Binding-site contacts:
Ligand atom O7 contacts residue ASN133 of chain 1.C at 3.6 Å.
Ligand atom C8 contacts residue VAL131 of chain 1.C at 4.0 Å (hydrophobic).
Ligand atom C1 contacts residue TYR162 of chain 1.C at 4.2 Å (hydrophobic).
Ligand atom C1 contacts residue ASN145 of chain 1.C at 1.5 Å.
Ligand atom C8 contacts residue ASP317 of chain 1.C at 3.8 Å.
Ligand atom C8 contacts residue TYR162 of chain 1.C at 4.4 Å (hydrophobic).
Ligand atom C5 contacts residue ASN145 of chain 1.C at 3.8 Å.
Ligand atom O7 contacts residue ASN145 of chain 1.C at 3.5 Å (h-bond).
Ligand atom C7 contacts residue TYR162 of chain 1.C at 4.2 Å (hydrophobic).
Ligand atom C2 contacts residue ASN145 of chain 1.C at 2.5 Å.
Ligand atom C7 contacts residue ASN133 of chain 1.C at 4.3 Å.
Ligand atom C3 contacts residue TYR162 of chain 1.C at 4.2 Å (hydrophobic).
Ligand atom O4 contacts residue TYR162 of chain 1.C at 3.9 Å.
Ligand atom O7 contacts residue TYR162 of chain 1.C at 3.5 Å (h-bond).
Ligand atom C3 contacts residue ASN145 of chain 1.C at 3.9 Å.
Ligand atom O5 contacts residue ASN145 of chain 1.C at 2.5 Å (h-bond).
Ligand atom C8 contacts residue LEU164 of chain 1.C at 4.0 Å (hydrophobic).
Ligand atom C4 contacts residue ASN145 of chain 1.C at 4.4 Å.
Ligand atom C7 contacts residue ASN145 of chain 1.C at 3.4 Å.
Ligand atom N2 contacts residue ASN145 of chain 1.C at 3.0 Å (h-bond).
Ligand atom C5 contacts residue TYR162 of chain 1.C at 4.4 Å (hydrophobic).

The protein below binds the small molecule below.
Small molecule (SMILES): CC(=O)N[C@H]1[C@H](O[C@H]2[C@H](O)[C@@H](NC(C)=O)CO[C@@H]2CO)O[C@H](CO)[C@@H](O)[C@@H]1O

Sequence of chain 1.C:
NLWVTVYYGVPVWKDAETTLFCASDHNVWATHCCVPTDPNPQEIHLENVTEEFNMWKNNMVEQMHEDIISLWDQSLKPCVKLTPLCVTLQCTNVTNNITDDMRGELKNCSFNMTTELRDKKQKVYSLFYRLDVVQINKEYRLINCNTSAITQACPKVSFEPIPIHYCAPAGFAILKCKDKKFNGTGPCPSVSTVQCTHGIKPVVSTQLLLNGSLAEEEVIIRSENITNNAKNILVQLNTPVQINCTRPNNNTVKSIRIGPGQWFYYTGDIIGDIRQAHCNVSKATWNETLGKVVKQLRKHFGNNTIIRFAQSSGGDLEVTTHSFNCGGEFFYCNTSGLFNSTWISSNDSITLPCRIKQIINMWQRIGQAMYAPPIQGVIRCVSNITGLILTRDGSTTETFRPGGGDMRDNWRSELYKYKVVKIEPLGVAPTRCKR